Sequence of chain 1.A:
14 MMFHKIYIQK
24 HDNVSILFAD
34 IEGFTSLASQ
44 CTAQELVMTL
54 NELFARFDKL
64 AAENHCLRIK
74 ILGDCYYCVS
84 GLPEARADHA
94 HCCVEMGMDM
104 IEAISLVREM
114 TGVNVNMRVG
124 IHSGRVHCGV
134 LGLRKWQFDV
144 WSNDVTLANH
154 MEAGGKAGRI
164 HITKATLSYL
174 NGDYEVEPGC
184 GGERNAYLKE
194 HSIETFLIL

Binding-site contacts:
Ligand atom C1 contacts residue VAL143 of chain 1.A at 3.5 Å (hydrophobic).
Ligand atom O7 contacts residue TRP144 of chain 1.A at 3.9 Å.
Ligand atom C2 contacts residue TYR80 of chain 1.A at 4.2 Å (hydrophobic).
Ligand atom C16 contacts residue THR149 of chain 1.A at 4.0 Å.
Ligand atom C17 contacts residue THR149 of chain 1.A at 3.5 Å.
Ligand atom C19 contacts residue ASN152 of chain 1.A at 3.6 Å.
Ligand atom O7 contacts residue SER145 of chain 1.A at 3.3 Å (h-bond).
Ligand atom C21 contacts residue SER73 of chain 1.B at 4.2 Å.
Ligand atom C22 contacts residue LYS27 of chain 1.B at 4.1 Å.
Ligand atom C15 contacts residue PHE26 of chain 1.B at 3.4 Å (hydrophobic).
Ligand atom C19 contacts residue PHE31 of chain 1.A at 4.0 Å (hydrophobic).
Ligand atom C11 contacts residue THR149 of chain 1.A at 3.7 Å.
Ligand atom O6 contacts residue TRP144 of chain 1.A at 3.6 Å.
Ligand atom O5 contacts residue ILE71 of chain 1.B at 3.9 Å.
Ligand atom C20 contacts residue THR149 of chain 1.A at 3.8 Å.
Ligand atom C18 contacts residue GLY72 of chain 1.B at 4.2 Å.
Ligand atom C15 contacts residue LEU46 of chain 1.B at 3.9 Å (hydrophobic).
Ligand atom O2 contacts residue VAL143 of chain 1.A at 2.6 Å (h-bond).
Ligand atom C15 contacts residue TRP144 of chain 1.A at 4.2 Å (hydrophobic).
Ligand atom C16 contacts residue TYR30 of chain 1.B at 3.9 Å (hydrophobic).
Ligand atom C6 contacts residue GLY72 of chain 1.B at 4.2 Å.
Ligand atom O2 contacts residue TRP144 of chain 1.A at 3.7 Å.
Ligand atom O5 contacts residue SER73 of chain 1.B at 3.1 Å (h-bond).
Ligand atom C3 contacts residue PHE31 of chain 1.A at 4.1 Å (hydrophobic).
Ligand atom O7 contacts residue THR149 of chain 1.A at 3.1 Å (h-bond).
Ligand atom C14 contacts residue PHE26 of chain 1.B at 3.7 Å (hydrophobic).
Ligand atom C1 contacts residue VAL148 of chain 1.A at 3.7 Å (hydrophobic).
Ligand atom C2 contacts residue VAL148 of chain 1.A at 3.7 Å (hydrophobic).
Ligand atom C3 contacts residue TYR80 of chain 1.A at 3.7 Å (hydrophobic).
Ligand atom C2 contacts residue PHE31 of chain 1.A at 3.5 Å (hydrophobic).
Ligand atom C2 contacts residue VAL143 of chain 1.A at 4.1 Å (hydrophobic).
Ligand atom C12 contacts residue TRP144 of chain 1.A at 4.0 Å (hydrophobic).
Ligand atom C11 contacts residue SER145 of chain 1.A at 4.2 Å.
Ligand atom O7 contacts residue VAL148 of chain 1.A at 4.0 Å.
Ligand atom C18 contacts residue ILE71 of chain 1.B at 3.5 Å (hydrophobic).
Ligand atom C7 contacts residue GLY72 of chain 1.B at 4.0 Å.
Ligand atom C18 contacts residue LEU75 of chain 1.A at 3.7 Å (hydrophobic).
Ligand atom C11 contacts residue TRP144 of chain 1.A at 4.2 Å (hydrophobic).
Ligand atom O6 contacts residue GLY72 of chain 1.B at 3.8 Å.
Ligand atom O5 contacts residue GLY72 of chain 1.B at 3.6 Å.

This small molecule binds to this protein.
Small molecule (SMILES): C=C[C@@]1(C)CC(=O)[C@]2(O)[C@@]3(C)[C@@H](O)CCC(C)(C)[C@@H]3[C@H](O)[C@H](OC(C)=O)[C@@]2(C)O1

Sequence of chain 1.B:
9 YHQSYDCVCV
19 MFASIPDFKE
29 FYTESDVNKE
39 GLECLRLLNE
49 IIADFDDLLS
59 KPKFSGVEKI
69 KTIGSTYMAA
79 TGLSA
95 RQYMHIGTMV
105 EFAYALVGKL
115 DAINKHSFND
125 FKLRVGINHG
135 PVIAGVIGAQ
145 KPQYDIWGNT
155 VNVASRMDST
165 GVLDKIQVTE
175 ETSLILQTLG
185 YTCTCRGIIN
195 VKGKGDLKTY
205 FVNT